Binding-site contacts:
Ligand atom C2 contacts residue GLN263 of chain 2.D at 4.5 Å.
Ligand atom O5 contacts residue ASN265 of chain 2.D at 2.4 Å (h-bond).
Ligand atom C1 contacts residue GLN263 of chain 2.D at 4.3 Å.
Ligand atom N2 contacts residue ASN265 of chain 2.D at 2.9 Å (h-bond).
Ligand atom C7 contacts residue ASN265 of chain 2.D at 3.1 Å.
Ligand atom C1 contacts residue ASN265 of chain 2.D at 1.4 Å.
Ligand atom C4 contacts residue ASN265 of chain 2.D at 4.2 Å.
Ligand atom C3 contacts residue GLN263 of chain 2.D at 4.0 Å.
Ligand atom C2 contacts residue ASN265 of chain 2.D at 2.4 Å.
Ligand atom C5 contacts residue ASN265 of chain 2.D at 3.6 Å.
Ligand atom N2 contacts residue GLN263 of chain 2.D at 4.5 Å.
Ligand atom C8 contacts residue GLN263 of chain 2.D at 4.2 Å.
Ligand atom C8 contacts residue ASN301 of chain 2.D at 4.0 Å.
Ligand atom C6 contacts residue ARG412 of chain 2.D at 4.2 Å.
Ligand atom C7 contacts residue ASN301 of chain 2.D at 4.5 Å.
Ligand atom O6 contacts residue ARG412 of chain 2.D at 3.0 Å (salt-bridge).
Ligand atom O5 contacts residue VAL414 of chain 2.D at 4.4 Å.
Ligand atom C8 contacts residue SER303 of chain 2.D at 3.7 Å.
Ligand atom O7 contacts residue ASN301 of chain 2.D at 3.9 Å.
Ligand atom O5 contacts residue ARG412 of chain 2.D at 4.0 Å.
Ligand atom C8 contacts residue VAL302 of chain 2.D at 3.9 Å (hydrophobic).
Ligand atom C5 contacts residue GLN263 of chain 2.D at 4.4 Å.
Ligand atom C3 contacts residue ASN265 of chain 2.D at 3.8 Å.
Ligand atom C8 contacts residue ASN265 of chain 2.D at 4.3 Å.
Ligand atom O7 contacts residue ASN265 of chain 2.D at 2.8 Å (h-bond).

Sequence of chain 2.D:
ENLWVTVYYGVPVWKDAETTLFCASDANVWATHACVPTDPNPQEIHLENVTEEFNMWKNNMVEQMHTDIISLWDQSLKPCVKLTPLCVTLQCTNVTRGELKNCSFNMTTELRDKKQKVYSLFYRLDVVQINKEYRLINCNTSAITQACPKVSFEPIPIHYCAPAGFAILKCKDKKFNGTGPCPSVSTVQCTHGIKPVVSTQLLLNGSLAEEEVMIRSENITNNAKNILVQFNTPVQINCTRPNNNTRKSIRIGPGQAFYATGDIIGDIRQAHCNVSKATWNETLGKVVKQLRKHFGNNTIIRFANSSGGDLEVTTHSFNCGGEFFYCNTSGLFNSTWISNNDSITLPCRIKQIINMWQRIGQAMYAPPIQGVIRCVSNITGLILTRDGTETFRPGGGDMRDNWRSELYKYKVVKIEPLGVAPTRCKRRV

The protein below binds the small molecule below.
Small molecule (SMILES): CC(=O)N[C@H]1[C@H](O[C@H]2[C@H](O)[C@@H](NC(C)=O)CO[C@@H]2CO)O[C@H](CO)[C@@H](O)[C@@H]1O